Sequence of chain 1.B:
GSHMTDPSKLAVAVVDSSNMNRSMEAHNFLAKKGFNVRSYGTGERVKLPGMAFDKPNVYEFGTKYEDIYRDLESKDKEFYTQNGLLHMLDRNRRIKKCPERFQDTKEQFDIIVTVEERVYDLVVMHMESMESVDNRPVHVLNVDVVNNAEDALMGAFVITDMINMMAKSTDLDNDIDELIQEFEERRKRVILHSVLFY

Binding-site contacts:
Ligand atom CG contacts residue MET88 of chain 1.B at 3.6 Å (hydrophobic).
Ligand atom O3P contacts residue MET20 of chain 1.B at 2.8 Å (h-bond).
Ligand atom C contacts residue LYS47 of chain 1.B at 3.6 Å.
Ligand atom CG2 contacts residue LEU48 of chain 1.B at 3.5 Å (hydrophobic).
Ligand atom CA contacts residue ASN147 of chain 1.B at 3.3 Å.
Ligand atom N contacts residue ASN147 of chain 1.B at 2.9 Å (h-bond).
Ligand atom OG contacts residue ASN147 of chain 1.B at 3.2 Å (h-bond).
Ligand atom P contacts residue ASP16 of chain 1.B at 3.4 Å.
Ligand atom O3P contacts residue SER18 of chain 1.B at 3.4 Å (h-bond).
Ligand atom CD contacts residue LEU85 of chain 1.B at 3.4 Å (hydrophobic).
Ligand atom CB contacts residue PRO49 of chain 1.B at 3.6 Å (hydrophobic).
Ligand atom O contacts residue PRO49 of chain 1.B at 3.1 Å.
Ligand atom CE2 contacts residue ALA52 of chain 1.B at 3.1 Å (hydrophobic).
Ligand atom CZ contacts residue PHE53 of chain 1.B at 3.4 Å (hydrophobic).
Ligand atom CB contacts residue ASN21 of chain 1.B at 3.4 Å.
Ligand atom O contacts residue ASN147 of chain 1.B at 3.4 Å (h-bond).
Ligand atom O1P contacts residue ASP16 of chain 1.B at 3.4 Å (salt-bridge).
Ligand atom O contacts residue PRO49 of chain 1.B at 3.6 Å.
Ligand atom OH contacts residue MET51 of chain 1.B at 3.1 Å (h-bond).
Ligand atom O1P contacts residue ASN147 of chain 1.B at 3.6 Å.
Ligand atom CB contacts residue LEU48 of chain 1.B at 3.6 Å (hydrophobic).
Ligand atom O3P contacts residue ASN21 of chain 1.B at 3.1 Å (h-bond).
Ligand atom CD2 contacts residue PHE53 of chain 1.B at 3.6 Å (hydrophobic).
Ligand atom CB contacts residue ASN147 of chain 1.B at 3.0 Å.
Ligand atom N contacts residue LYS47 of chain 1.B at 2.9 Å (salt-bridge).
Ligand atom CB contacts residue ASN147 of chain 1.B at 3.5 Å.
Ligand atom CB contacts residue LYS47 of chain 1.B at 3.5 Å.
Ligand atom O1 contacts residue LYS47 of chain 1.B at 3.3 Å.
Ligand atom O2P contacts residue SER17 of chain 1.B at 2.9 Å (h-bond).
Ligand atom O3P contacts residue ASP16 of chain 1.B at 2.7 Å (salt-bridge).
Ligand atom CE2 contacts residue PHE53 of chain 1.B at 3.2 Å (hydrophobic).
Ligand atom CA contacts residue LYS47 of chain 1.B at 3.3 Å.
Ligand atom O2P contacts residue ASP16 of chain 1.B at 3.3 Å.
Ligand atom O2P contacts residue SER18 of chain 1.B at 3.1 Å (h-bond).
Ligand atom O3P contacts residue ASN19 of chain 1.B at 3.2 Å (h-bond).
Ligand atom O2P contacts residue ARG22 of chain 1.B at 3.1 Å (salt-bridge).
Ligand atom O1P contacts residue ARG22 of chain 1.B at 3.0 Å (salt-bridge).
Ligand atom O1P contacts residue ASN21 of chain 1.B at 3.2 Å.
Ligand atom OG contacts residue ASN147 of chain 1.B at 3.6 Å.
Ligand atom OH contacts residue ALA52 of chain 1.B at 3.5 Å.

The small molecule below binds the protein below.
Small molecule (SMILES): CC(=O)N1CCC[C@H]1C(=O)N[C@H](C(=O)N[C@@H](COP(=O)(O)O)C(=O)N1CCC[C@H]1C(=O)N[C@@H](CO)C(=O)N[C@@H](Cc1ccc(O)cc1)C(=O)N[C@@H](CO)C(N)=O)[C@@H](C)O